Sequence of chain 5.C:
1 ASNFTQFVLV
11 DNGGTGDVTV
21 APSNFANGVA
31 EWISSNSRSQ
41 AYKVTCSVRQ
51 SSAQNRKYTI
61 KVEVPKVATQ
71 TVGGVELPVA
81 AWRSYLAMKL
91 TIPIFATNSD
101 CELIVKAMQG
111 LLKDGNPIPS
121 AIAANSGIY

Binding-site contacts:
Ligand atom O4' contacts residue LYS61 of chain 5.C at 3.7 Å.
Ligand atom C6 contacts residue VAL29 of chain 5.C at 4.1 Å (hydrophobic).
Ligand atom C6 contacts residue THR59 of chain 5.C at 3.5 Å.
Ligand atom C5 contacts residue VAL29 of chain 5.C at 4.0 Å (hydrophobic).
Ligand atom C8 contacts residue LYS61 of chain 5.C at 3.6 Å.
Ligand atom N7 contacts residue THR45 of chain 5.C at 2.7 Å (h-bond).
Ligand atom C4 contacts residue TYR85 of chain 5.C at 3.9 Å (hydrophobic).
Ligand atom N9 contacts residue TYR85 of chain 5.C at 3.9 Å.
Ligand atom C4 contacts residue LYS61 of chain 5.C at 4.0 Å.
Ligand atom N6 contacts residue THR59 of chain 5.C at 2.7 Å (h-bond).
Ligand atom N6 contacts residue THR45 of chain 5.C at 2.8 Å (h-bond).
Ligand atom N1 contacts residue THR59 of chain 5.C at 3.4 Å.
Ligand atom N1 contacts residue SER47 of chain 5.C at 2.7 Å (h-bond).
Ligand atom OP2 contacts residue TYR85 of chain 5.C at 4.0 Å.
Ligand atom C2 contacts residue SER47 of chain 5.C at 3.2 Å.
Ligand atom OP2 contacts residue LYS43 of chain 5.C at 2.7 Å (salt-bridge).
Ligand atom N9 contacts residue LYS61 of chain 5.C at 3.8 Å.
Ligand atom C6 contacts residue THR45 of chain 5.C at 3.4 Å.
Ligand atom OP2 contacts residue TYR85 of chain 5.C at 2.6 Å (h-bond).
Ligand atom N3 contacts residue VAL29 of chain 5.C at 4.0 Å.
Ligand atom P contacts residue TYR85 of chain 5.C at 4.1 Å.
Ligand atom N7 contacts residue TYR85 of chain 5.C at 3.8 Å.
Ligand atom C6 contacts residue TYR85 of chain 5.C at 3.9 Å (hydrophobic).
Ligand atom C2 contacts residue THR59 of chain 5.C at 4.0 Å.
Ligand atom C2' contacts residue TYR85 of chain 5.C at 3.9 Å (hydrophobic).
Ligand atom N6 contacts residue TYR85 of chain 5.C at 4.0 Å.
Ligand atom C5 contacts residue TYR85 of chain 5.C at 3.9 Å (hydrophobic).
Ligand atom N7 contacts residue LYS61 of chain 5.C at 3.4 Å.
Ligand atom C8 contacts residue TYR85 of chain 5.C at 3.8 Å (hydrophobic).
Ligand atom C2 contacts residue VAL29 of chain 5.C at 4.0 Å (hydrophobic).
Ligand atom C8 contacts residue THR45 of chain 5.C at 3.9 Å.
Ligand atom C2' contacts residue GLU63 of chain 5.C at 4.1 Å.
Ligand atom C5 contacts residue THR45 of chain 5.C at 3.4 Å.
Ligand atom N6 contacts residue CYS46 of chain 5.C at 3.6 Å (h-bond).
Ligand atom C2 contacts residue TYR85 of chain 5.C at 4.1 Å (hydrophobic).
Ligand atom C5 contacts residue LYS61 of chain 5.C at 3.9 Å.
Ligand atom P contacts residue LYS43 of chain 5.C at 4.0 Å.
Ligand atom C6 contacts residue SER47 of chain 5.C at 3.8 Å.
Ligand atom OP2 contacts residue GLU63 of chain 5.C at 4.0 Å.
Ligand atom N1 contacts residue TYR85 of chain 5.C at 3.9 Å.

A small-molecule ligand and the protein it binds are described below.
Small molecule (SMILES): Nc1ccn([C@@H]2O[C@H](CO[P](=O)(O)O[C@H]3[C@@H](O)[C@H](n4cnc5c(N)ncnc54)O[C@@H]3CO[P](=O)(O)O[C@H]3[C@@H](O)[C@H](n4cnc5c(=O)nc(N)[nH]c54)O[C@@H]3CO[P](=O)(O)O[C@H]3[C@@H](O)[C@H](n4cnc5c(N)ncnc54)O[C@@H]3CO[P](=O)(O)O[C@H]3[C@@H](O)[C@H](n4cnc5c(N)ncnc54)O[C@@H]3CO[P](=O)(O)O[C@H]3[C@@H](O)[C@H](n4ccc(=O)[nH]c4=O)O[C@@H]3CO[P](=O)(O)O[C@H]3[C@@H](O)[C@H](n4ccc(N)nc4=O)O[C@@H]3CO[P](=O)(O)O[C@H]3[C@@H](O)[C@H](n4ccc(=O)[nH]c4=O)O[C@@H]3CO[P](=O)(O)O[C@H]3[C@@H](O)[C@H](n4cnc5c(=O)nc(N)[nH]c54)O[C@@H]3CO)[C@@H](O)[C@H]2O)c(=O)n1